Binding-site contacts:
Ligand atom O5 contacts residue ASN464 of chain 1.A at 2.4 Å (h-bond).
Ligand atom O7 contacts residue ASN464 of chain 1.A at 3.1 Å (h-bond).
Ligand atom C3 contacts residue ASN464 of chain 1.A at 3.8 Å.
Ligand atom N2 contacts residue ASN464 of chain 1.A at 2.9 Å (h-bond).
Ligand atom C1 contacts residue LEU460 of chain 1.A at 4.0 Å (hydrophobic).
Ligand atom C2 contacts residue ASN464 of chain 1.A at 2.5 Å.
Ligand atom C8 contacts residue ASN464 of chain 1.A at 4.3 Å.
Ligand atom C1 contacts residue ASN464 of chain 1.A at 1.4 Å.
Ligand atom N2 contacts residue LEU460 of chain 1.A at 4.2 Å.
Ligand atom C4 contacts residue ASN464 of chain 1.A at 4.3 Å.
Ligand atom C7 contacts residue ASN464 of chain 1.A at 3.2 Å.
Ligand atom C5 contacts residue ASN464 of chain 1.A at 3.6 Å.

Sequence of chain 1.A:
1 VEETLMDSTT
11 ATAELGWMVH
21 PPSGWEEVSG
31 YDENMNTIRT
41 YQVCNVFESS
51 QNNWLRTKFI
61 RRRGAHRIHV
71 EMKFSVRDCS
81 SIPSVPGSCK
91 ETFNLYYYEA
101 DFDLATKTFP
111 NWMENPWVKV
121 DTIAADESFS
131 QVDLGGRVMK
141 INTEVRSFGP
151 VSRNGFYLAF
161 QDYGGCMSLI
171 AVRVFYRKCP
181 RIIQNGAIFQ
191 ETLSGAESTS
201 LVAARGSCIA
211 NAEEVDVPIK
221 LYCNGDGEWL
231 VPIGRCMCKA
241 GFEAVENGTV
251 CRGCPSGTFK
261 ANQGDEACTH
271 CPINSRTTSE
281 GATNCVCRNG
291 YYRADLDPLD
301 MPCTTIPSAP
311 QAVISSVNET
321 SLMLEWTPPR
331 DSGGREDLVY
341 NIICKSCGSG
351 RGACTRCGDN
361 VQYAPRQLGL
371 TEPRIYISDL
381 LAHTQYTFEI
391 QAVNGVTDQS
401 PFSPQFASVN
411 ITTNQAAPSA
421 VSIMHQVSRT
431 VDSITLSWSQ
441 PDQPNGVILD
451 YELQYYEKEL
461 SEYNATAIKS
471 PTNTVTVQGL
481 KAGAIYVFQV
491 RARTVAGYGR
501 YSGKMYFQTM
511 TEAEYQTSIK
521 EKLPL

The protein below binds the small molecule below.
Small molecule (SMILES): CC(=O)N[C@H]1[C@H](O[C@H]2[C@H](O)[C@@H](NC(C)=O)CO[C@@H]2CO)O[C@H](CO)[C@@H](O[C@@H]2O[C@H](CO)[C@@H](O)[C@H](O)[C@@H]2O)[C@@H]1O